Binding-site contacts:
Ligand atom O contacts residue ILE74 of chain 1.A at 3.6 Å.
Ligand atom C7 contacts residue GLY187 of chain 1.A at 3.6 Å.
Ligand atom N3 contacts residue TYR82 of chain 1.A at 3.6 Å.
Ligand atom N6 contacts residue THR128 of chain 1.A at 3.6 Å.
Ligand atom C2 contacts residue GLU89 of chain 1.A at 3.5 Å.
Ligand atom C2 contacts residue LYS72 of chain 1.A at 3.5 Å.
Ligand atom C16 contacts residue TYR82 of chain 1.A at 3.2 Å (hydrophobic).
Ligand atom N7 contacts residue MET126 of chain 1.A at 3.0 Å (h-bond).
Ligand atom N4 contacts residue ALA53 of chain 1.A at 3.5 Å.
Ligand atom C14 contacts residue TYR82 of chain 1.A at 3.4 Å (hydrophobic).
Ligand atom C3 contacts residue GLU89 of chain 1.A at 3.5 Å.
Ligand atom C22 contacts residue GLN123 of chain 1.A at 3.3 Å.
Ligand atom C2 contacts residue ASP185 of chain 1.A at 3.4 Å.
Ligand atom C14 contacts residue ALA53 of chain 1.A at 3.2 Å (hydrophobic).
Ligand atom N8 contacts residue MET126 of chain 1.A at 3.5 Å (h-bond).
Ligand atom C contacts residue TYR54 of chain 1.A at 3.6 Å (hydrophobic).
Ligand atom O1 contacts residue GLN123 of chain 1.A at 3.4 Å (h-bond).
Ligand atom C7 contacts residue ASP185 of chain 1.A at 3.5 Å.
Ligand atom N contacts residue LYS72 of chain 1.A at 3.0 Å (salt-bridge).
Ligand atom N8 contacts residue ASP124 of chain 1.A at 2.8 Å (salt-bridge).
Ligand atom C29 contacts residue MET126 of chain 1.A at 3.3 Å (hydrophobic).
Ligand atom N6 contacts residue LYS132 of chain 1.A at 2.8 Å (salt-bridge).
Ligand atom C1 contacts residue TYR54 of chain 1.A at 3.4 Å (hydrophobic).
Ligand atom N4 contacts residue TYR82 of chain 1.A at 3.5 Å.
Ligand atom C17 contacts residue TYR82 of chain 1.A at 3.4 Å (hydrophobic).
Ligand atom N3 contacts residue ALA53 of chain 1.A at 3.1 Å (h-bond).
Ligand atom C15 contacts residue TYR82 of chain 1.A at 3.2 Å (hydrophobic).
Ligand atom C17 contacts residue ALA53 of chain 1.A at 3.6 Å (hydrophobic).
Ligand atom C5 contacts residue THR86 of chain 1.A at 3.6 Å.
Ligand atom C24 contacts residue LEU174 of chain 1.A at 3.6 Å (hydrophobic).
Ligand atom C15 contacts residue ALA53 of chain 1.A at 3.5 Å (hydrophobic).
Ligand atom C11 contacts residue ALA53 of chain 1.A at 3.6 Å (hydrophobic).
Ligand atom O1 contacts residue LYS72 of chain 1.A at 3.0 Å (salt-bridge).
Ligand atom C31 contacts residue LYS132 of chain 1.A at 3.5 Å.
Ligand atom C18 contacts residue ASP185 of chain 1.A at 3.5 Å.
Ligand atom C3 contacts residue LYS72 of chain 1.A at 3.5 Å.
Ligand atom N8 contacts residue ALA70 of chain 1.A at 3.5 Å.
Ligand atom C30 contacts residue GLU127 of chain 1.A at 3.5 Å.
Ligand atom O contacts residue LYS72 of chain 1.A at 2.9 Å (salt-bridge).
Ligand atom N2 contacts residue ARG85 of chain 1.A at 3.6 Å.

Sequence of chain 1.A:
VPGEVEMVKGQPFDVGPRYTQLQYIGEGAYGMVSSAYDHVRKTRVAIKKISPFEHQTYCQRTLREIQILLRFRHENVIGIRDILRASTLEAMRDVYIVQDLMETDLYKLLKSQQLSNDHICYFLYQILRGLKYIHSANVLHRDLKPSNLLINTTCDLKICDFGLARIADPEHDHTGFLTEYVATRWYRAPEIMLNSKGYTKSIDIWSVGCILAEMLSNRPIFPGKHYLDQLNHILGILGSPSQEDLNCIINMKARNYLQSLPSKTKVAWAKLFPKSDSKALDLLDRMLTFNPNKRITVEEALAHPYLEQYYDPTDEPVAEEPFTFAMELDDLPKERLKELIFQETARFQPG

A protein and the small-molecule ligand that binds it are described below.
Small molecule (SMILES): O=C(Nc1ccc2n[nH]c(-c3ccncc3)c2c1)[C@@H]1CCN(CC(=O)N2CCN(c3ccc(-c4ncccn4)cc3)CC2)C1